Sequence of chain 1.E:
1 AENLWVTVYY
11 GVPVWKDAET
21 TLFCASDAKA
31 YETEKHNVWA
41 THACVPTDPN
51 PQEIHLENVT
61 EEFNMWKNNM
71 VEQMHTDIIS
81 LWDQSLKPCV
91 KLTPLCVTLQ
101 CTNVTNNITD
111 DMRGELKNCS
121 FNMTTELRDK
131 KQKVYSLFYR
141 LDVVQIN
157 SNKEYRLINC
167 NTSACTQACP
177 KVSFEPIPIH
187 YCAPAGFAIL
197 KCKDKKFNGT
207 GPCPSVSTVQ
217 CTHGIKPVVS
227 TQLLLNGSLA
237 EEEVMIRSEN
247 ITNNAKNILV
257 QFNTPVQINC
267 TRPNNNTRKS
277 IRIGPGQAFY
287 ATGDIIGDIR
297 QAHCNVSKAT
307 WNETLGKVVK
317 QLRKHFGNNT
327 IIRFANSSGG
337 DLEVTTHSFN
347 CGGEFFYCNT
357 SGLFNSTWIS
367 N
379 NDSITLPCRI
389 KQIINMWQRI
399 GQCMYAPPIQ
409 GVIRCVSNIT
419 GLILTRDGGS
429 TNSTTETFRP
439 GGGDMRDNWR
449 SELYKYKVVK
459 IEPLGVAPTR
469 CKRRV

The small molecule below binds the protein below.
Small molecule (SMILES): CC(=O)N[C@H]1[C@H](O[C@H]2[C@H](O)[C@@H](NC(C)=O)CO[C@@H]2CO)O[C@H](CO)[C@@H](O[C@@H]2O[C@H](CO)[C@@H](O)[C@H](O)[C@@H]2O)[C@@H]1O

Binding-site contacts:
Ligand atom O7 contacts residue ASN122 of chain 1.E at 3.6 Å.
Ligand atom C5 contacts residue ASN122 of chain 1.E at 3.6 Å.
Ligand atom O7 contacts residue LYS133 of chain 1.E at 3.8 Å.
Ligand atom C8 contacts residue SER120 of chain 1.E at 3.6 Å.
Ligand atom C8 contacts residue PHE121 of chain 1.E at 4.0 Å (hydrophobic).
Ligand atom C3 contacts residue ASN122 of chain 1.E at 3.8 Å.
Ligand atom O5 contacts residue ASN122 of chain 1.E at 2.3 Å (h-bond).
Ligand atom C8 contacts residue GLN100 of chain 1.E at 3.8 Å.
Ligand atom N2 contacts residue ASN122 of chain 1.E at 2.9 Å (h-bond).
Ligand atom C7 contacts residue ASN122 of chain 1.E at 3.4 Å.
Ligand atom C1 contacts residue ASN122 of chain 1.E at 1.4 Å.
Ligand atom C4 contacts residue ASN122 of chain 1.E at 4.2 Å.
Ligand atom C2 contacts residue ASN122 of chain 1.E at 2.4 Å.